Sequence of chain 1.B:
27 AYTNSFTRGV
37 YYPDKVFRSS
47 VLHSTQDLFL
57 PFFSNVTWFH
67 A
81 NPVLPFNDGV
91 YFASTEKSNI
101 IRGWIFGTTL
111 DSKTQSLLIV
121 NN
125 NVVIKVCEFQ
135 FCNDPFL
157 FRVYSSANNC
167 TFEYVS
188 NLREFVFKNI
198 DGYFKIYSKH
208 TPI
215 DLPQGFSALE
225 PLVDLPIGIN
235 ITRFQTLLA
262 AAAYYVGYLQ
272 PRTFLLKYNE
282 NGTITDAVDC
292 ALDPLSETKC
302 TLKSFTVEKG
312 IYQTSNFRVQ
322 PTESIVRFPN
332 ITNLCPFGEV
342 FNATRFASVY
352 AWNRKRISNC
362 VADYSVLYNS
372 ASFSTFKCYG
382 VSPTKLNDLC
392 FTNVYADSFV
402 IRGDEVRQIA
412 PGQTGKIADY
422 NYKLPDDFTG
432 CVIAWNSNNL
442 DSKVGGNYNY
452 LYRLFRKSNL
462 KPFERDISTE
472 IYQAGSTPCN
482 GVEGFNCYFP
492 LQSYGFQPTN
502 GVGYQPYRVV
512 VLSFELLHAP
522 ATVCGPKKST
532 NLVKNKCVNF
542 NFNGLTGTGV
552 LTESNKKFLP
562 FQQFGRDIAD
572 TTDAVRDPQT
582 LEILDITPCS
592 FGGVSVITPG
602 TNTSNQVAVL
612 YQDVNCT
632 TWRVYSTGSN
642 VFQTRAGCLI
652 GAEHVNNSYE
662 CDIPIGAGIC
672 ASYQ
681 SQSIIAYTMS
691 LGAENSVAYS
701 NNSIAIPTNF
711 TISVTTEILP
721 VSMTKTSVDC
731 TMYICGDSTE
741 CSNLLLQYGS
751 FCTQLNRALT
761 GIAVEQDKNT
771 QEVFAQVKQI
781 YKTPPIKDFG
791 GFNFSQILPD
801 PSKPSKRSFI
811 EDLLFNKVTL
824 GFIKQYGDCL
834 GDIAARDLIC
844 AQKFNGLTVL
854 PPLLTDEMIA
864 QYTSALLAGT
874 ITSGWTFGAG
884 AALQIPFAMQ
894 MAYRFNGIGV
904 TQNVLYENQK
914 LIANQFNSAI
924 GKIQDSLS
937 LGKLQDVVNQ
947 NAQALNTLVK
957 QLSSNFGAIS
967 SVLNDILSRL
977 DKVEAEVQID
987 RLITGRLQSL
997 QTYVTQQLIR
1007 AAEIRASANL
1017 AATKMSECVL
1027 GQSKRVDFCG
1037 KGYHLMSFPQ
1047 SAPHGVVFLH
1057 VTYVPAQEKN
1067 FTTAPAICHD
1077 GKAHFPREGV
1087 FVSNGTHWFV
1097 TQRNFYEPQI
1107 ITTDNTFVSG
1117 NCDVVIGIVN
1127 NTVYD

This protein binds this small molecule.
Small molecule (SMILES): CC(=O)N[C@@H]1[C@@H](O)[C@H](O)[C@@H](CO)O[C@H]1O

Binding-site contacts:
Ligand atom C1 contacts residue ASN709 of chain 1.B at 1.4 Å.
Ligand atom C2 contacts residue ASN709 of chain 1.B at 2.5 Å.
Ligand atom N2 contacts residue ASN709 of chain 1.B at 2.9 Å (h-bond).
Ligand atom C7 contacts residue ASN709 of chain 1.B at 3.7 Å.
Ligand atom C5 contacts residue LEU914 of chain 1.B at 3.8 Å (hydrophobic).
Ligand atom O7 contacts residue GLN1063 of chain 1.B at 4.1 Å.
Ligand atom C3 contacts residue ASN709 of chain 1.B at 3.8 Å.
Ligand atom C5 contacts residue ASN709 of chain 1.B at 3.7 Å.
Ligand atom O7 contacts residue ASN709 of chain 1.B at 4.1 Å.
Ligand atom O5 contacts residue ASN709 of chain 1.B at 2.4 Å (h-bond).
Ligand atom O6 contacts residue LEU914 of chain 1.B at 4.0 Å.
Ligand atom O6 contacts residue GLN918 of chain 1.B at 3.5 Å (h-bond).
Ligand atom C6 contacts residue LEU914 of chain 1.B at 4.1 Å (hydrophobic).
Ligand atom C4 contacts residue ASN709 of chain 1.B at 4.2 Å.
Ligand atom C4 contacts residue LEU914 of chain 1.B at 4.3 Å (hydrophobic).
Ligand atom O4 contacts residue LEU914 of chain 1.B at 3.8 Å.